A protein and the small-molecule ligand that binds it are described below.
Small molecule (SMILES): CC(C)C[C@H](NC(=O)CN)C(=O)N[C@H](C(=O)N[C@H](C(=O)NCC(=O)N[C@@H](CO)C(=O)N[C@@H](CC(C)C)C(=O)N[C@@H](CCCN=C(N)N)C(=O)NCC=O)C(C)C)[C@@H](C)O

Binding-site contacts:
Ligand atom N contacts residue ARG49 of chain 5.A at 3.6 Å.
Ligand atom O contacts residue ARG50 of chain 5.A at 3.6 Å.
Ligand atom O contacts residue ARG43 of chain 5.A at 3.0 Å (salt-bridge).
Ligand atom C contacts residue ARG49 of chain 5.A at 3.4 Å.
Ligand atom NE contacts residue ASP53 of chain 5.A at 3.7 Å.
Ligand atom CB contacts residue ILE39 of chain 5.A at 3.6 Å (hydrophobic).
Ligand atom O contacts residue ILE39 of chain 5.A at 3.6 Å.
Ligand atom CA contacts residue ASP258 of chain 5.A at 3.7 Å.
Ligand atom CG2 contacts residue ALA42 of chain 5.A at 3.7 Å (hydrophobic).
Ligand atom CA contacts residue ASP258 of chain 5.A at 3.5 Å.
Ligand atom C contacts residue ILE39 of chain 5.A at 3.6 Å (hydrophobic).
Ligand atom NH2 contacts residue ARG50 of chain 5.A at 3.3 Å (salt-bridge).
Ligand atom CD contacts residue LEU52 of chain 5.A at 3.5 Å (hydrophobic).
Ligand atom CD contacts residue ARG50 of chain 5.A at 3.6 Å.
Ligand atom N contacts residue ASP258 of chain 5.A at 3.0 Å (salt-bridge).
Ligand atom CA contacts residue ARG49 of chain 5.A at 3.5 Å.
Ligand atom OG1 contacts residue MET259 of chain 5.A at 2.8 Å (h-bond).
Ligand atom CA contacts residue ASP258 of chain 5.A at 3.7 Å.
Ligand atom CB contacts residue ASP258 of chain 5.A at 3.7 Å.
Ligand atom CG2 contacts residue MET259 of chain 5.A at 3.7 Å (hydrophobic).
Ligand atom N contacts residue ASP258 of chain 5.A at 2.9 Å (salt-bridge).
Ligand atom N contacts residue ARG49 of chain 5.A at 3.0 Å (salt-bridge).
Ligand atom CB contacts residue ASP258 of chain 5.A at 3.5 Å.
Ligand atom N contacts residue ASP258 of chain 5.A at 2.8 Å (salt-bridge).
Ligand atom NH1 contacts residue ASP228 of chain 5.A at 2.7 Å (salt-bridge).
Ligand atom NH1 contacts residue THR246 of chain 5.A at 3.0 Å (h-bond).
Ligand atom O contacts residue ARG43 of chain 5.A at 3.1 Å (salt-bridge).
Ligand atom CA contacts residue ARG50 of chain 5.A at 3.5 Å.
Ligand atom CB contacts residue MET259 of chain 5.A at 3.8 Å (hydrophobic).
Ligand atom N contacts residue ILE39 of chain 5.A at 3.7 Å.
Ligand atom CB contacts residue ARG50 of chain 5.A at 3.7 Å.
Ligand atom CB contacts residue ARG49 of chain 5.A at 3.5 Å.
Ligand atom OG1 contacts residue ILE39 of chain 5.A at 3.5 Å.
Ligand atom OG1 contacts residue ASP258 of chain 5.A at 3.3 Å.
Ligand atom N contacts residue ARG49 of chain 5.A at 3.6 Å.
Ligand atom CD2 contacts residue ARG43 of chain 5.A at 3.7 Å.
Ligand atom CD2 contacts residue ASP258 of chain 5.A at 3.5 Å.
Ligand atom O contacts residue ARG49 of chain 5.A at 3.1 Å (salt-bridge).
Ligand atom C contacts residue ASP258 of chain 5.A at 3.7 Å.
Ligand atom C contacts residue ASP258 of chain 5.A at 3.6 Å.

Sequence of chain 5.A:
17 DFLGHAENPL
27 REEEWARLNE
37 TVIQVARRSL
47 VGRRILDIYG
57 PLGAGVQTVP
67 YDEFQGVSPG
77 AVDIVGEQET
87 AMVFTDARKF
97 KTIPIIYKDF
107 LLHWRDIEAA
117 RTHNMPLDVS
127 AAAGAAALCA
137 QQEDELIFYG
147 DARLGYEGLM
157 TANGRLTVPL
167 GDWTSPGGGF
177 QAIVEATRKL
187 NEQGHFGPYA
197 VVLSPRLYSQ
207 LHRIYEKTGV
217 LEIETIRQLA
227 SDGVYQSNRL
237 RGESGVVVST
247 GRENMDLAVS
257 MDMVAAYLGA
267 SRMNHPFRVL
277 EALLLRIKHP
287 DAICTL